Sequence of chain 1.C:
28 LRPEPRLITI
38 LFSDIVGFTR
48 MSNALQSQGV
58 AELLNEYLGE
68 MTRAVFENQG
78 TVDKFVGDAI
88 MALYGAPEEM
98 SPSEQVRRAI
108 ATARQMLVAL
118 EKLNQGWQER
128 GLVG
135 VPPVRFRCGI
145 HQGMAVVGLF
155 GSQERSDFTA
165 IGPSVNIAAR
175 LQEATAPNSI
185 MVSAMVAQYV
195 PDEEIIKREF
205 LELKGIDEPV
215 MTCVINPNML

Sequence of chain 1.A:
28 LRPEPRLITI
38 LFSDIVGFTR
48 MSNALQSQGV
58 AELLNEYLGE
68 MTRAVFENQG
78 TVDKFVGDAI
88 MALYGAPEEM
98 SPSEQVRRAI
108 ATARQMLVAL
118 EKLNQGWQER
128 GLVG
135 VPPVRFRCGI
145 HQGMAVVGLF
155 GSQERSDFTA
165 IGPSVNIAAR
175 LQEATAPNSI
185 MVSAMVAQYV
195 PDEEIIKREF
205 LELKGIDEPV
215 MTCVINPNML

Binding-site contacts:
Ligand atom N6 contacts residue GLY84 of chain 1.C at 3.2 Å.
Ligand atom O1B contacts residue THR46 of chain 1.C at 2.6 Å (h-bond).
Ligand atom C5 contacts residue VAL169 of chain 1.A at 3.4 Å (hydrophobic).
Ligand atom PG contacts residue ARG141 of chain 1.C at 3.3 Å.
Ligand atom N1 contacts residue LYS81 of chain 1.A at 2.7 Å (salt-bridge).
Ligand atom N3 contacts residue PHE39 of chain 1.A at 3.4 Å.
Ligand atom O4' contacts residue ASN170 of chain 1.A at 3.4 Å.
Ligand atom N7 contacts residue GLY84 of chain 1.C at 3.3 Å.
Ligand atom O2B contacts residue PHE45 of chain 1.C at 2.9 Å (h-bond).
Ligand atom C2 contacts residue MET88 of chain 1.A at 3.1 Å (hydrophobic).
Ligand atom N3 contacts residue VAL83 of chain 1.C at 3.2 Å.
Ligand atom O1B contacts residue PHE45 of chain 1.C at 2.9 Å (h-bond).
Ligand atom O3G contacts residue MG1 of chain 1.L at 2.4 Å.
Ligand atom C8 contacts residue VAL169 of chain 1.A at 3.4 Å (hydrophobic).
Ligand atom O1B contacts residue GLY44 of chain 1.C at 3.4 Å.
Ligand atom C2 contacts residue VAL83 of chain 1.C at 3.5 Å (hydrophobic).
Ligand atom O3G contacts residue ILE42 of chain 1.C at 2.6 Å (h-bond).
Ligand atom C5' contacts residue ASN170 of chain 1.A at 3.2 Å.
Ligand atom O2A contacts residue ASP85 of chain 1.C at 3.0 Å (salt-bridge).
Ligand atom O5' contacts residue ASN170 of chain 1.A at 3.1 Å (h-bond).
Ligand atom O2G contacts residue ARG141 of chain 1.C at 2.9 Å (salt-bridge).
Ligand atom O3A contacts residue THR46 of chain 1.C at 2.6 Å (h-bond).
Ligand atom C3' contacts residue MG1 of chain 1.K at 3.4 Å.
Ligand atom O2A contacts residue MG1 of chain 1.K at 2.9 Å.
Ligand atom O2A contacts residue MG1 of chain 1.L at 2.3 Å.
Ligand atom N6 contacts residue THR163 of chain 1.A at 2.5 Å (h-bond).
Ligand atom N6 contacts residue ALA164 of chain 1.A at 2.8 Å (h-bond).
Ligand atom O2B contacts residue ASP85 of chain 1.C at 2.9 Å (salt-bridge).
Ligand atom C5 contacts residue GLY84 of chain 1.C at 3.4 Å.
Ligand atom O3A contacts residue ASN170 of chain 1.A at 3.2 Å (h-bond).
Ligand atom O2B contacts residue ILE42 of chain 1.C at 3.0 Å (h-bond).
Ligand atom C6 contacts residue THR163 of chain 1.A at 3.3 Å.
Ligand atom PB contacts residue THR46 of chain 1.C at 3.2 Å.
Ligand atom O3G contacts residue ARG141 of chain 1.C at 2.6 Å (salt-bridge).
Ligand atom S1G contacts residue ASP85 of chain 1.C at 3.1 Å (salt-bridge).
Ligand atom N7 contacts residue VAL169 of chain 1.A at 3.4 Å.
Ligand atom O2B contacts residue MG1 of chain 1.L at 2.5 Å.
Ligand atom O1A contacts residue GLY44 of chain 1.C at 2.9 Å (h-bond).
Ligand atom N1 contacts residue MET88 of chain 1.A at 3.1 Å (h-bond).
Ligand atom C6 contacts residue GLY84 of chain 1.C at 3.0 Å.

The small molecule below binds the protein below.
Small molecule (SMILES): Nc1ncnc2c1ncn2[C@@H]1O[C@H](CO[P](=O)(S)OP(=O)(O)OP(=O)(O)O)[C@@H](O)[C@H]1O